A protein and the small-molecule ligand that binds it are described below.
Small molecule (SMILES): CC[C@H]1OC(=O)[C@H](C)C(=O)[C@H](C)[C@@H](O[C@@H]2O[C@H](C)C[C@H](N(C)C)[C@H]2O)[C@](C)(OC)C[C@@H](C)C(=O)[C@H](C)[C@H]2N(CCCCn3cnc(-c4cccnc4)c3)C(=O)O[C@]12C

Binding-site contacts:
Ligand atom C57 contacts residue HGR1 of chain 1.KLC at 3.7 Å.
Ligand atom C54 contacts residue HGR1 of chain 1.KLC at 3.8 Å.
Ligand atom C47 contacts residue MG1 of chain 1.CLB at 3.3 Å.
Ligand atom O5 contacts residue ARG90 of chain 1.SB at 4.0 Å.
Ligand atom O16 contacts residue ARG90 of chain 1.SB at 4.1 Å.
Ligand atom N52 contacts residue MG1 of chain 1.CLB at 3.2 Å.
Ligand atom C58 contacts residue HGR1 of chain 1.KLC at 4.0 Å.
Ligand atom C8 contacts residue ARG90 of chain 1.SB at 3.9 Å.
Ligand atom N53 contacts residue HGR1 of chain 1.KLC at 3.3 Å (h-bond).
Ligand atom C40 contacts residue MG1 of chain 1.CLB at 4.2 Å.
Ligand atom C46 contacts residue MG1 of chain 1.CLB at 3.2 Å.
Ligand atom C49 contacts residue HGR1 of chain 1.KLC at 4.0 Å.
Ligand atom C51 contacts residue MG1 of chain 1.CLB at 3.2 Å.
Ligand atom C56 contacts residue MG1 of chain 1.CLB at 3.2 Å.
Ligand atom C14 contacts residue ARG90 of chain 1.SB at 4.4 Å.
Ligand atom C43 contacts residue MG1 of chain 1.CLB at 3.3 Å.

Sequence of chain 1.SB:
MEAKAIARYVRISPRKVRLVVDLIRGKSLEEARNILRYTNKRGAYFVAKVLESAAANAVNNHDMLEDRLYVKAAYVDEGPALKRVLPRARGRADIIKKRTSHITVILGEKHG